A small-molecule ligand and the protein it binds are described below.
Small molecule (SMILES): CC(=O)C(=O)O

Binding-site contacts:
Ligand atom C contacts residue ASP206 of chain 1.A at 3.9 Å.
Ligand atom CB contacts residue LEU45 of chain 1.A at 3.9 Å (hydrophobic).
Ligand atom C contacts residue ASN205 of chain 1.A at 3.7 Å.
Ligand atom CB contacts residue MET180 of chain 1.A at 4.0 Å (hydrophobic).
Ligand atom CA contacts residue ASN205 of chain 1.A at 4.1 Å.
Ligand atom O3 contacts residue ARG83 of chain 1.A at 3.0 Å (salt-bridge).
Ligand atom CA contacts residue MG1 of chain 1.C at 3.3 Å.
Ligand atom C contacts residue THR204 of chain 1.A at 4.2 Å.
Ligand atom CB contacts residue ARG83 of chain 1.A at 4.4 Å.
Ligand atom O3 contacts residue ASP206 of chain 1.A at 4.4 Å.
Ligand atom C contacts residue GLU182 of chain 1.A at 4.2 Å.
Ligand atom C contacts residue MG1 of chain 1.C at 3.3 Å.
Ligand atom O3 contacts residue GLU182 of chain 1.A at 3.9 Å.
Ligand atom O contacts residue GLY254 of chain 1.A at 3.4 Å.
Ligand atom C contacts residue GLY203 of chain 1.A at 3.4 Å.
Ligand atom OXT contacts residue MG1 of chain 1.C at 2.5 Å.
Ligand atom OXT contacts residue GLY203 of chain 1.A at 3.5 Å (h-bond).
Ligand atom CB contacts residue GLY203 of chain 1.A at 4.4 Å.
Ligand atom CA contacts residue MET180 of chain 1.A at 3.6 Å (hydrophobic).
Ligand atom O contacts residue ASP206 of chain 1.A at 3.8 Å.
Ligand atom CA contacts residue GLY203 of chain 1.A at 4.0 Å.
Ligand atom CA contacts residue ARG83 of chain 1.A at 4.1 Å.
Ligand atom CB contacts residue GLY254 of chain 1.A at 4.0 Å.
Ligand atom CB contacts residue ASN205 of chain 1.A at 4.0 Å.
Ligand atom O3 contacts residue MET180 of chain 1.A at 3.2 Å.
Ligand atom O3 contacts residue ASP86 of chain 1.A at 4.5 Å.
Ligand atom CB contacts residue CYS253 of chain 1.A at 3.6 Å (hydrophobic).
Ligand atom OXT contacts residue GLU182 of chain 1.A at 3.3 Å (salt-bridge).
Ligand atom O contacts residue THR204 of chain 1.A at 3.2 Å (h-bond).
Ligand atom O3 contacts residue MG1 of chain 1.C at 2.4 Å.
Ligand atom C contacts residue MET180 of chain 1.A at 4.3 Å (hydrophobic).
Ligand atom O contacts residue ASN205 of chain 1.A at 2.9 Å (h-bond).
Ligand atom OXT contacts residue ASN205 of chain 1.A at 3.7 Å.
Ligand atom CA contacts residue GLU182 of chain 1.A at 4.4 Å.
Ligand atom OXT contacts residue ASP206 of chain 1.A at 3.0 Å (salt-bridge).
Ligand atom O contacts residue GLY203 of chain 1.A at 3.0 Å.

Sequence of chain 1.A:
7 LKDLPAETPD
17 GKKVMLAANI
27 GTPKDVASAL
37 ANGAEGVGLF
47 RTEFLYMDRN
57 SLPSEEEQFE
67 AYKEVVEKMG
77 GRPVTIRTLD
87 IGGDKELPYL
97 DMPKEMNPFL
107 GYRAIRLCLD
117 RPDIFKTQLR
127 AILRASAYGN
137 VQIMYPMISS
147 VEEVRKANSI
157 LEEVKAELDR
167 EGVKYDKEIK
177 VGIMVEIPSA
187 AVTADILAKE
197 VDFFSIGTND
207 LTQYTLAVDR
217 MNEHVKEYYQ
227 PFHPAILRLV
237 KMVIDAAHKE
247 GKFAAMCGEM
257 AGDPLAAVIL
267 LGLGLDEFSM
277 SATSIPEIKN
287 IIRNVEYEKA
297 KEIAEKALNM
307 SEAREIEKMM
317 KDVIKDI